Sequence of chain 1.DA:
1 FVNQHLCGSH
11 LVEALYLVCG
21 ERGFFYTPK

Sequence of chain 1.HA:
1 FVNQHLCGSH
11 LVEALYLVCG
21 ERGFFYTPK

Sequence of chain 1.Y:
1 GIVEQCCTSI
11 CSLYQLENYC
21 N

A protein and the small-molecule ligand that binds it are described below.
Small molecule (SMILES): Oc1cccc(O)c1

Binding-site contacts:
Ligand atom C5 contacts residue HIS10 of chain 1.Z at 4.0 Å.
Ligand atom C2 contacts residue LEU16 of chain 1.Y at 4.4 Å (hydrophobic).
Ligand atom C3 contacts residue HIS5 of chain 1.DA at 4.3 Å.
Ligand atom C2 contacts residue LEU11 of chain 1.Z at 4.3 Å (hydrophobic).
Ligand atom O3 contacts residue VAL2 of chain 1.DA at 4.4 Å.
Ligand atom C3 contacts residue CYS6 of chain 1.Y at 3.4 Å (hydrophobic).
Ligand atom O1 contacts residue LEU17 of chain 1.HA at 3.4 Å.
Ligand atom O3 contacts residue CYS11 of chain 1.Y at 2.9 Å (h-bond).
Ligand atom O3 contacts residue SER9 of chain 1.Y at 3.6 Å (h-bond).
Ligand atom O1 contacts residue ALA14 of chain 1.Z at 3.5 Å.
Ligand atom C1 contacts residue LEU16 of chain 1.Y at 4.2 Å (hydrophobic).
Ligand atom O1 contacts residue LEU16 of chain 1.Y at 3.7 Å.
Ligand atom C3 contacts residue LEU11 of chain 1.Z at 3.9 Å (hydrophobic).
Ligand atom O1 contacts residue HIS5 of chain 1.DA at 3.5 Å (h-bond).
Ligand atom C2 contacts residue CYS11 of chain 1.Y at 3.8 Å (hydrophobic).
Ligand atom C4 contacts residue CYS6 of chain 1.Y at 3.4 Å (hydrophobic).
Ligand atom C6 contacts residue LEU11 of chain 1.Z at 4.2 Å (hydrophobic).
Ligand atom C5 contacts residue LEU11 of chain 1.Z at 3.7 Å (hydrophobic).
Ligand atom C6 contacts residue HIS10 of chain 1.Z at 4.0 Å.
Ligand atom C2 contacts residue HIS5 of chain 1.DA at 3.9 Å.
Ligand atom C1 contacts residue HIS5 of chain 1.DA at 3.5 Å.
Ligand atom O3 contacts residue CYS6 of chain 1.Y at 2.6 Å (h-bond).
Ligand atom C5 contacts residue HIS5 of chain 1.DA at 4.2 Å.
Ligand atom O3 contacts residue LEU11 of chain 1.Z at 4.5 Å.
Ligand atom C1 contacts residue LEU11 of chain 1.Z at 4.5 Å (hydrophobic).
Ligand atom C4 contacts residue CYS7 of chain 1.Z at 4.2 Å (hydrophobic).
Ligand atom C4 contacts residue HIS5 of chain 1.DA at 4.3 Å.
Ligand atom C4 contacts residue VAL2 of chain 1.DA at 4.4 Å (hydrophobic).
Ligand atom C5 contacts residue LEU6 of chain 1.DA at 4.1 Å (hydrophobic).
Ligand atom C4 contacts residue LEU11 of chain 1.Z at 3.6 Å (hydrophobic).
Ligand atom C1 contacts residue ALA14 of chain 1.Z at 4.2 Å (hydrophobic).
Ligand atom C3 contacts residue CYS11 of chain 1.Y at 3.9 Å (hydrophobic).
Ligand atom C6 contacts residue HIS5 of chain 1.DA at 3.8 Å.
Ligand atom C6 contacts residue ALA14 of chain 1.Z at 4.2 Å (hydrophobic).
Ligand atom C3 contacts residue ILE10 of chain 1.Y at 4.4 Å (hydrophobic).
Ligand atom C2 contacts residue ILE10 of chain 1.Y at 4.3 Å (hydrophobic).
Ligand atom O3 contacts residue ILE10 of chain 1.Y at 3.4 Å.
Ligand atom C5 contacts residue CYS7 of chain 1.Z at 4.4 Å (hydrophobic).

Sequence of chain 1.Z:
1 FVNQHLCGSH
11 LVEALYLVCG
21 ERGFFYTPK